Binding-site contacts:
Ligand atom CAY contacts residue PRO276 of chain 1.B at 3.8 Å (hydrophobic).
Ligand atom OAK contacts residue MET241 of chain 1.B at 3.4 Å.
Ligand atom OBG contacts residue ILE75 of chain 1.B at 3.3 Å.
Ligand atom OAZ contacts residue ARG289 of chain 1.B at 3.6 Å.
Ligand atom NBP contacts residue TYR328 of chain 1.B at 3.7 Å.
Ligand atom NAN contacts residue ASP274 of chain 1.B at 3.3 Å (salt-bridge).
Ligand atom CAS contacts residue TYR328 of chain 1.B at 3.2 Å (hydrophobic).
Ligand atom CAS contacts residue TYR243 of chain 1.B at 3.7 Å (hydrophobic).
Ligand atom CAR contacts residue LEU370 of chain 1.B at 3.8 Å (hydrophobic).
Ligand atom OAK contacts residue HIS374 of chain 1.B at 3.2 Å.
Ligand atom CBI contacts residue MET332 of chain 1.B at 3.5 Å (hydrophobic).
Ligand atom CBC contacts residue MET332 of chain 1.B at 3.7 Å (hydrophobic).
Ligand atom CAD contacts residue ALA279 of chain 1.B at 3.8 Å (hydrophobic).
Ligand atom OBA contacts residue ARG289 of chain 1.B at 3.1 Å (salt-bridge).
Ligand atom CAA contacts residue PHE283 of chain 1.B at 3.8 Å (hydrophobic).
Ligand atom CAU contacts residue HIS322 of chain 1.B at 3.3 Å.
Ligand atom CBN contacts residue ASP274 of chain 1.B at 3.7 Å.
Ligand atom CAL contacts residue HIS325 of chain 1.B at 3.4 Å.
Ligand atom NAJ contacts residue MET332 of chain 1.B at 3.8 Å.
Ligand atom CAP contacts residue TYR328 of chain 1.B at 3.5 Å (hydrophobic).
Ligand atom CBC contacts residue TYR328 of chain 1.B at 3.8 Å (hydrophobic).
Ligand atom OBQ contacts residue TYR328 of chain 1.B at 3.1 Å.
Ligand atom NBP contacts residue ASP274 of chain 1.B at 3.0 Å (salt-bridge).
Ligand atom CAX contacts residue ASP274 of chain 1.B at 3.6 Å.
Ligand atom CAC contacts residue CYS324 of chain 1.B at 1.8 Å (hydrophobic).
Ligand atom CAI contacts residue HIS325 of chain 1.B at 3.6 Å.
Ligand atom CBE contacts residue PRO276 of chain 1.B at 3.8 Å (hydrophobic).
Ligand atom OBF contacts residue HIS325 of chain 1.B at 3.2 Å.
Ligand atom OBQ contacts residue ASP274 of chain 1.B at 2.9 Å (salt-bridge).
Ligand atom CBJ contacts residue CYS324 of chain 1.B at 3.2 Å (hydrophobic).
Ligand atom OBF contacts residue ARG289 of chain 1.B at 3.3 Å.
Ligand atom CAX contacts residue TYR328 of chain 1.B at 3.4 Å (hydrophobic).
Ligand atom CBM contacts residue MET332 of chain 1.B at 3.5 Å (hydrophobic).
Ligand atom CAW contacts residue MET332 of chain 1.B at 3.6 Å (hydrophobic).
Ligand atom CAF contacts residue HIS325 of chain 1.B at 3.4 Å.
Ligand atom CAH contacts residue CYS324 of chain 1.B at 1.9 Å (hydrophobic).
Ligand atom CAG contacts residue MET241 of chain 1.B at 3.5 Å (hydrophobic).
Ligand atom OAK contacts residue VAL372 of chain 1.B at 3.6 Å.
Ligand atom OAZ contacts residue PHE283 of chain 1.B at 3.0 Å.
Ligand atom CAB contacts residue MET332 of chain 1.B at 3.5 Å (hydrophobic).

The small molecule below binds the protein below.
Small molecule (SMILES): C=CC1=C(C)/C(=C/C2=N/C(=C\c3[nH]c(/C=C4\NC(=O)[C@H](C)[C@H]4CC)c(C)c3CCC(=O)O)C(CCC(=O)O)=C2C)NC1=O

Sequence of chain 1.B:
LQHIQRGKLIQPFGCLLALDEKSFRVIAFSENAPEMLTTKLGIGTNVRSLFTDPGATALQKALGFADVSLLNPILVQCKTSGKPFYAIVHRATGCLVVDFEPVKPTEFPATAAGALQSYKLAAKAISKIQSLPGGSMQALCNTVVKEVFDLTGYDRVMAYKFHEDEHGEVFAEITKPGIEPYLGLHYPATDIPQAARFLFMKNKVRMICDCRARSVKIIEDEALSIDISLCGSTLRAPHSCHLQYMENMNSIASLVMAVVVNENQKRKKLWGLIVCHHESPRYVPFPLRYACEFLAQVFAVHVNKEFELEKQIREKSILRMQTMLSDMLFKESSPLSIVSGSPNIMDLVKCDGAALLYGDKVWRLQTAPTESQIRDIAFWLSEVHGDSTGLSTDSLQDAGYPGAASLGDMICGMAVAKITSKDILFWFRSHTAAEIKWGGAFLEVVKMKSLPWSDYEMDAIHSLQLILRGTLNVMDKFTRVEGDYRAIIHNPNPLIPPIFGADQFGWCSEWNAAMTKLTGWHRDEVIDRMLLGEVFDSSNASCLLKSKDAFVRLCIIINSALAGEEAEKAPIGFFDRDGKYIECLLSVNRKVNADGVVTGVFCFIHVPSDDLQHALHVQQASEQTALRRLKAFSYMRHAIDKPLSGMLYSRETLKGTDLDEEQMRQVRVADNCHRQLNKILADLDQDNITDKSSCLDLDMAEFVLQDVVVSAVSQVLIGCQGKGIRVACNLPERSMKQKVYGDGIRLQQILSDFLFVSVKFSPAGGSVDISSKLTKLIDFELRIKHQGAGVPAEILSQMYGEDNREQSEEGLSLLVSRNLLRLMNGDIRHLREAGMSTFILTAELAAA